Sequence of chain 1.A:
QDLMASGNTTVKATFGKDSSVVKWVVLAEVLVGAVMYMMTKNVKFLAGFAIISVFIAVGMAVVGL

This protein binds this small molecule.
Small molecule (SMILES): CCOP(=O)(O)OC[C@H](O)CO

Binding-site contacts:
Ligand atom C3 contacts residue MET38 of chain 1.P at 4.3 Å (hydrophobic).
Ligand atom O1 contacts residue VAL43 of chain 1.A at 3.0 Å (h-bond).
Ligand atom O3 contacts residue MET38 of chain 1.P at 2.9 Å (h-bond).
Ligand atom O4 contacts residue VAL43 of chain 1.A at 4.1 Å.
Ligand atom O4 contacts residue LYS44 of chain 1.A at 3.3 Å.
Ligand atom C3 contacts residue LYS44 of chain 1.A at 4.5 Å.
Ligand atom O5 contacts residue MET39 of chain 1.P at 3.4 Å (h-bond).
Ligand atom C5 contacts residue LYS44 of chain 1.A at 4.2 Å.
Ligand atom C2 contacts residue VAL43 of chain 1.A at 3.7 Å (hydrophobic).
Ligand atom O1 contacts residue LYS44 of chain 1.A at 4.0 Å.
Ligand atom O2 contacts residue MET38 of chain 1.P at 3.5 Å (h-bond).
Ligand atom C4 contacts residue MET39 of chain 1.P at 4.2 Å (hydrophobic).
Ligand atom P1 contacts residue MET38 of chain 1.P at 3.8 Å.
Ligand atom O5 contacts residue LYS44 of chain 1.A at 3.7 Å.
Ligand atom O2 contacts residue VAL43 of chain 1.A at 4.2 Å.
Ligand atom O6 contacts residue LYS44 of chain 1.A at 4.1 Å.
Ligand atom P1 contacts residue VAL43 of chain 1.A at 4.1 Å.
Ligand atom C1 contacts residue VAL43 of chain 1.A at 3.4 Å (hydrophobic).
Ligand atom P1 contacts residue LYS44 of chain 1.A at 4.1 Å.
Ligand atom O2 contacts residue LYS44 of chain 1.A at 3.4 Å.

Sequence of chain 1.P:
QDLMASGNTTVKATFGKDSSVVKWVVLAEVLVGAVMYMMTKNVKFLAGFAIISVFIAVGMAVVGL